Sequence of chain 1.A:
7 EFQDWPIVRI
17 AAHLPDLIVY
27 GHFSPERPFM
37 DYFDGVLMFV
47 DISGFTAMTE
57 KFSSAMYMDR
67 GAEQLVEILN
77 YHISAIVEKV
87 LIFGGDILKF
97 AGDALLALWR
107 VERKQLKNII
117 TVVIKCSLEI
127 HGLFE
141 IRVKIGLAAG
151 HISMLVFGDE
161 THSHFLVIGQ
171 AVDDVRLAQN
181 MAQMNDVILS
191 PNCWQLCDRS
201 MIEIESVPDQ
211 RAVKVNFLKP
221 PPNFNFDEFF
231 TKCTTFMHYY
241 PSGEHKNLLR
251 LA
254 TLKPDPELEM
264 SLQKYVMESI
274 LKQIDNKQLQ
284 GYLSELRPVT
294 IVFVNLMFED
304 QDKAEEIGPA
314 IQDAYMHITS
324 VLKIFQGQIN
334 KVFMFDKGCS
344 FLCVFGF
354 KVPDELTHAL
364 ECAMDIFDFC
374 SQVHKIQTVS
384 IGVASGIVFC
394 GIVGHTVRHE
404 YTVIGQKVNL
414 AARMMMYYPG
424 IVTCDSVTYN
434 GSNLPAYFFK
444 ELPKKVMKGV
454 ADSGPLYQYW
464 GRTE

A small-molecule ligand and the protein it binds are described below.
Small molecule (SMILES): Cc1c(Cc2ccccc2)c(-c2cc(Cl)nc(N)n2)nn1C

Binding-site contacts:
Ligand atom C02 contacts residue MET337 of chain 1.A at 3.6 Å (hydrophobic).
Ligand atom C02 contacts residue LEU166 of chain 1.A at 3.6 Å (hydrophobic).
Ligand atom N07 contacts residue PHE336 of chain 1.A at 3.7 Å.
Ligand atom N11 contacts residue PHE336 of chain 1.A at 3.8 Å.
Ligand atom N22 contacts residue MET337 of chain 1.A at 2.8 Å (h-bond).
Ligand atom C15 contacts residue VAL172 of chain 1.A at 3.6 Å (hydrophobic).
Ligand atom C20 contacts residue PHE338 of chain 1.A at 3.7 Å (hydrophobic).
Ligand atom N22 contacts residue LEU166 of chain 1.A at 3.7 Å.
Ligand atom C06 contacts residue VAL167 of chain 1.A at 3.9 Å (hydrophobic).
Ligand atom CL1 contacts residue VAL167 of chain 1.A at 3.7 Å.
Ligand atom C08 contacts residue PHE45 of chain 1.A at 3.7 Å (hydrophobic).
Ligand atom C14 contacts residue ARG176 of chain 1.A at 3.7 Å.
Ligand atom C16 contacts residue MET337 of chain 1.A at 3.5 Å (hydrophobic).
Ligand atom C05 contacts residue LYS95 of chain 1.A at 3.6 Å.
Ligand atom C09 contacts residue PHE336 of chain 1.A at 3.3 Å (hydrophobic).
Ligand atom C18 contacts residue LYS95 of chain 1.A at 3.5 Å.
Ligand atom CL1 contacts residue PHE165 of chain 1.A at 3.2 Å.
Ligand atom CL1 contacts residue LYS95 of chain 1.A at 3.6 Å.
Ligand atom C13 contacts residue PHE45 of chain 1.A at 3.8 Å (hydrophobic).
Ligand atom C05 contacts residue LEU102 of chain 1.A at 3.6 Å (hydrophobic).
Ligand atom C19 contacts residue PHE45 of chain 1.A at 3.5 Å (hydrophobic).
Ligand atom C17 contacts residue PHE338 of chain 1.A at 3.6 Å (hydrophobic).
Ligand atom N01 contacts residue VAL167 of chain 1.A at 3.0 Å (h-bond).
Ligand atom N01 contacts residue LEU166 of chain 1.A at 3.5 Å.
Ligand atom N11 contacts residue LYS95 of chain 1.A at 3.7 Å.
Ligand atom N03 contacts residue MET337 of chain 1.A at 3.7 Å.
Ligand atom C14 contacts residue VAL175 of chain 1.A at 3.7 Å (hydrophobic).
Ligand atom N22 contacts residue VAL167 of chain 1.A at 2.7 Å (h-bond).
Ligand atom C18 contacts residue LEU101 of chain 1.A at 3.9 Å (hydrophobic).
Ligand atom C02 contacts residue VAL167 of chain 1.A at 3.5 Å (hydrophobic).
Ligand atom C20 contacts residue PHE336 of chain 1.A at 3.6 Å (hydrophobic).
Ligand atom CL1 contacts residue LEU166 of chain 1.A at 3.8 Å.
Ligand atom C08 contacts residue PHE336 of chain 1.A at 3.6 Å (hydrophobic).
Ligand atom C04 contacts residue LEU102 of chain 1.A at 3.7 Å (hydrophobic).
Ligand atom C18 contacts residue ALA97 of chain 1.A at 3.6 Å (hydrophobic).
Ligand atom C10 contacts residue PHE336 of chain 1.A at 3.5 Å (hydrophobic).
Ligand atom C12 contacts residue PHE338 of chain 1.A at 3.8 Å (hydrophobic).
Ligand atom C12 contacts residue PHE45 of chain 1.A at 3.6 Å (hydrophobic).
Ligand atom C18 contacts residue PHE96 of chain 1.A at 3.8 Å (hydrophobic).
Ligand atom C18 contacts residue ALA100 of chain 1.A at 3.7 Å (hydrophobic).